Binding-site contacts:
Ligand atom C19 contacts residue EDO1 of chain 1.D at 3.9 Å.
Ligand atom N07 contacts residue ILE25 of chain 1.A at 3.6 Å (h-bond).
Ligand atom N06 contacts residue TRP26 of chain 1.A at 3.6 Å.
Ligand atom C05 contacts residue ALA27 of chain 1.A at 3.8 Å (hydrophobic).
Ligand atom C10 contacts residue NAP1 of chain 1.B at 3.5 Å.
Ligand atom N09 contacts residue ILE114 of chain 1.A at 3.0 Å (h-bond).
Ligand atom C14 contacts residue LEU70 of chain 1.A at 3.9 Å (hydrophobic).
Ligand atom N09 contacts residue TYR120 of chain 1.A at 3.4 Å (h-bond).
Ligand atom C02 contacts residue ILE40 of chain 1.A at 3.6 Å (hydrophobic).
Ligand atom N07 contacts residue NAP1 of chain 1.B at 3.7 Å.
Ligand atom C08 contacts residue ILE25 of chain 1.A at 3.7 Å (hydrophobic).
Ligand atom C02 contacts residue ASP47 of chain 1.A at 3.5 Å.
Ligand atom C02 contacts residue EDO1 of chain 1.D at 3.5 Å.
Ligand atom N07 contacts residue PHE51 of chain 1.A at 3.6 Å.
Ligand atom C10 contacts residue PHE51 of chain 1.A at 3.9 Å (hydrophobic).
Ligand atom C08 contacts residue NAP1 of chain 1.B at 3.4 Å.
Ligand atom O11 contacts residue NAP1 of chain 1.B at 3.4 Å.
Ligand atom C18 contacts residue ARG43 of chain 1.A at 3.9 Å.
Ligand atom C05 contacts residue ASP47 of chain 1.A at 3.5 Å.
Ligand atom C24 contacts residue LEU77 of chain 1.A at 3.7 Å (hydrophobic).
Ligand atom C17 contacts residue ILE40 of chain 1.A at 3.7 Å (hydrophobic).
Ligand atom N06 contacts residue THR133 of chain 1.A at 3.8 Å.
Ligand atom C01 contacts residue ASP47 of chain 1.A at 3.5 Å.
Ligand atom C12 contacts residue PHE51 of chain 1.A at 3.6 Å (hydrophobic).
Ligand atom N06 contacts residue ALA27 of chain 1.A at 3.8 Å.
Ligand atom C05 contacts residue PHE51 of chain 1.A at 3.9 Å (hydrophobic).
Ligand atom C08 contacts residue PHE51 of chain 1.A at 3.6 Å (hydrophobic).
Ligand atom N06 contacts residue ASP47 of chain 1.A at 2.9 Å (salt-bridge).
Ligand atom C03 contacts residue ASP47 of chain 1.A at 3.6 Å.
Ligand atom O25 contacts residue GLN48 of chain 1.A at 3.1 Å (h-bond).
Ligand atom C05 contacts residue TRP26 of chain 1.A at 3.8 Å (hydrophobic).
Ligand atom N04 contacts residue ASP47 of chain 1.A at 2.7 Å (salt-bridge).
Ligand atom N09 contacts residue PHE51 of chain 1.A at 3.8 Å.
Ligand atom O27 contacts residue VAL74 of chain 1.A at 3.1 Å.
Ligand atom O27 contacts residue LEU77 of chain 1.A at 3.1 Å.
Ligand atom N07 contacts residue ALA27 of chain 1.A at 3.8 Å.
Ligand atom N07 contacts residue TRP26 of chain 1.A at 3.3 Å.
Ligand atom N09 contacts residue ILE25 of chain 1.A at 2.9 Å (h-bond).
Ligand atom N09 contacts residue NAP1 of chain 1.B at 3.6 Å.
Ligand atom O15 contacts residue LEU70 of chain 1.A at 3.5 Å.

Sequence of chain 1.A:
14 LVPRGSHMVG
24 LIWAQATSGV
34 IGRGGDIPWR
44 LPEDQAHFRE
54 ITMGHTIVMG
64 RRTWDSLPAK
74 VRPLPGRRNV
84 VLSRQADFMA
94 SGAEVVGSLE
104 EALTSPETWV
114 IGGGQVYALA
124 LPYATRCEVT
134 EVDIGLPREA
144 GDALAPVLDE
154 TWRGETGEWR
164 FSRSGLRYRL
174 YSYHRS

The protein below binds the small molecule below.
Small molecule (SMILES): CCc1nc(N)nc(N)c1OCCCOc1ccccc1CC[C@H](O)CO